The protein below binds the small molecule below.
Small molecule (SMILES): CC(=O)N[C@@H]1[C@@H](O)[C@H](O)[C@@H](CO)O[C@H]1O

Binding-site contacts:
Ligand atom C3 contacts residue ASN82 of chain 2.B at 3.8 Å.
Ligand atom C1 contacts residue ASN82 of chain 2.B at 1.4 Å.
Ligand atom C4 contacts residue ASN82 of chain 2.B at 4.2 Å.
Ligand atom C7 contacts residue ASN82 of chain 2.B at 4.0 Å.
Ligand atom N2 contacts residue GLU72 of chain 2.B at 4.3 Å.
Ligand atom C8 contacts residue GLY78 of chain 2.B at 4.4 Å.
Ligand atom C5 contacts residue ASN82 of chain 2.B at 3.6 Å.
Ligand atom N2 contacts residue ASN82 of chain 2.B at 2.9 Å (h-bond).
Ligand atom C7 contacts residue GLU72 of chain 2.B at 3.6 Å.
Ligand atom O7 contacts residue GLU72 of chain 2.B at 3.8 Å.
Ligand atom C7 contacts residue ASN79 of chain 2.B at 4.2 Å.
Ligand atom O5 contacts residue ASN82 of chain 2.B at 2.4 Å (h-bond).
Ligand atom O3 contacts residue GLU72 of chain 2.B at 4.2 Å.
Ligand atom C8 contacts residue ASN79 of chain 2.B at 3.6 Å.
Ligand atom C8 contacts residue GLU72 of chain 2.B at 3.3 Å.
Ligand atom O7 contacts residue LYS75 of chain 2.B at 3.4 Å (salt-bridge).
Ligand atom C8 contacts residue LYS75 of chain 2.B at 3.6 Å.
Ligand atom C2 contacts residue ASN82 of chain 2.B at 2.5 Å.
Ligand atom C7 contacts residue LYS75 of chain 2.B at 4.0 Å.

Sequence of chain 2.B:
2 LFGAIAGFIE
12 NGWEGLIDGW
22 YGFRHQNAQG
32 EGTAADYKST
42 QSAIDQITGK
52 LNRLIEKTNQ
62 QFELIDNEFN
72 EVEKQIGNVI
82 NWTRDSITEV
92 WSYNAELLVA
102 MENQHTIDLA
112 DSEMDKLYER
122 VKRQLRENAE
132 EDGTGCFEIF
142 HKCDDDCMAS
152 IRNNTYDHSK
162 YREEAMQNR